Binding-site contacts:
Ligand atom O contacts residue CYS147 of chain 1.B at 2.9 Å (h-bond).
Ligand atom CB contacts residue GLU168 of chain 1.B at 3.6 Å.
Ligand atom C15 contacts residue GLN194 of chain 1.B at 3.4 Å.
Ligand atom O27 contacts residue HIS165 of chain 1.B at 2.6 Å (h-bond).
Ligand atom C26 contacts residue GLU168 of chain 1.B at 3.5 Å.
Ligand atom N contacts residue CYS147 of chain 1.B at 3.1 Å (h-bond).
Ligand atom C11 contacts residue GLN191 of chain 1.B at 3.6 Å.
Ligand atom O contacts residue MET167 of chain 1.B at 3.2 Å.
Ligand atom C contacts residue CYS147 of chain 1.B at 2.7 Å (hydrophobic).
Ligand atom C34 contacts residue GLY145 of chain 1.B at 3.6 Å.
Ligand atom CD2 contacts residue HIS43 of chain 1.B at 3.6 Å.
Ligand atom C13 contacts residue ALA193 of chain 1.B at 3.5 Å (hydrophobic).
Ligand atom O contacts residue GLU168 of chain 1.B at 2.8 Å (salt-bridge).
Ligand atom C34 contacts residue THR28 of chain 1.B at 3.4 Å.
Ligand atom O27 contacts residue PHE142 of chain 1.B at 3.5 Å.
Ligand atom N25 contacts residue PHE142 of chain 1.B at 3.6 Å.
Ligand atom N25 contacts residue GLU168 of chain 1.B at 3.3 Å (salt-bridge).
Ligand atom C11 contacts residue THR192 of chain 1.B at 3.4 Å.
Ligand atom C36 contacts residue ASN144 of chain 1.B at 3.4 Å.
Ligand atom O contacts residue GLY145 of chain 1.B at 2.9 Å (h-bond).
Ligand atom C10 contacts residue THR192 of chain 1.B at 3.6 Å.
Ligand atom N contacts residue GLN191 of chain 1.B at 2.9 Å (h-bond).
Ligand atom CA contacts residue GLU168 of chain 1.B at 3.6 Å.
Ligand atom C14 contacts residue ALA193 of chain 1.B at 3.6 Å (hydrophobic).
Ligand atom C23 contacts residue ASN144 of chain 1.B at 3.5 Å.
Ligand atom C15 contacts residue PRO170 of chain 1.B at 3.6 Å (hydrophobic).
Ligand atom C36 contacts residue GLY145 of chain 1.B at 3.3 Å.
Ligand atom CA contacts residue CYS147 of chain 1.B at 2.8 Å (hydrophobic).
Ligand atom N contacts residue HIS166 of chain 1.B at 3.0 Å (h-bond).
Ligand atom O29 contacts residue CYS147 of chain 1.B at 2.6 Å (h-bond).
Ligand atom C12 contacts residue GLN191 of chain 1.B at 3.6 Å.
Ligand atom N contacts residue GLU168 of chain 1.B at 2.8 Å (salt-bridge).
Ligand atom C28 contacts residue CYS147 of chain 1.B at 1.7 Å (hydrophobic).
Ligand atom C35 contacts residue THR28 of chain 1.B at 3.5 Å.
Ligand atom CA contacts residue GLN191 of chain 1.B at 3.6 Å.
Ligand atom O27 contacts residue GLU168 of chain 1.B at 3.6 Å.
Ligand atom O contacts residue SER146 of chain 1.B at 3.2 Å (h-bond).
Ligand atom O08 contacts residue GLN191 of chain 1.B at 3.4 Å.
Ligand atom O29 contacts residue HIS43 of chain 1.B at 2.7 Å (h-bond).
Ligand atom C21 contacts residue CYS147 of chain 1.B at 3.2 Å (hydrophobic).

Sequence of chain 1.B:
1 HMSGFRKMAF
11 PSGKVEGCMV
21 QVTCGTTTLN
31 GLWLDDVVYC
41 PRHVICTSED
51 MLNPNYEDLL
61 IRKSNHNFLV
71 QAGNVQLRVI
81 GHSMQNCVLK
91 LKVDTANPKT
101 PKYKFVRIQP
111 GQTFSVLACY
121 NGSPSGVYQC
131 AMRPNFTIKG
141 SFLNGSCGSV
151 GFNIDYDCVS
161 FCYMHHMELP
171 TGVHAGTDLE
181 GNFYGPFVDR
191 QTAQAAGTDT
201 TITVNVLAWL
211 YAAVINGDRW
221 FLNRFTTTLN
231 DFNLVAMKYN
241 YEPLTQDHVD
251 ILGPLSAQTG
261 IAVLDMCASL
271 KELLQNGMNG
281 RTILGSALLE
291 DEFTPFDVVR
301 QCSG

The small molecule below binds the protein below.
Small molecule (SMILES): CC(C)C[C@H](NC(=O)Oc1ccccc1)C(=O)N[C@@H](CC(C)C)C(=O)N[C@@H](C[C@@H]1CCNC1=O)[C@@H](O)C(=O)NC1CC1